Sequence of chain 8.C:
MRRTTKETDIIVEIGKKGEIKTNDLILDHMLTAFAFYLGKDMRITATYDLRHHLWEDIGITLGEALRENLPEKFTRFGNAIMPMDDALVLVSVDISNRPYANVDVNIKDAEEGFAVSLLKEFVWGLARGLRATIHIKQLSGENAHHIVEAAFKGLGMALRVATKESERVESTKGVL

Sequence of chain 1.B:
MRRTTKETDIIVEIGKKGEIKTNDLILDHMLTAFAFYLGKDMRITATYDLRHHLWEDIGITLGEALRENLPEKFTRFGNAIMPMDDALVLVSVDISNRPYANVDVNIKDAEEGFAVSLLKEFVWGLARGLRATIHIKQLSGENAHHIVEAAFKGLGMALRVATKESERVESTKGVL

Sequence of chain 4.C:
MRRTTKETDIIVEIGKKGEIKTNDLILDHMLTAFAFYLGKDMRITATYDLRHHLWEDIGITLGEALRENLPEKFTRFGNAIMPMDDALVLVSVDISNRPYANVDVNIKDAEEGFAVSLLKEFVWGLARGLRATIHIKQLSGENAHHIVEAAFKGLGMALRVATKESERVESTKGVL

The protein below binds the small molecule below.
Small molecule (SMILES): O=P(O)(O)C[C@H](O)Cn1cncn1

Binding-site contacts:
Ligand atom C3 contacts residue MN1 of chain 4.K at 3.2 Å.
Ligand atom O12 contacts residue SER171 of chain 4.C at 2.6 Å (h-bond).
Ligand atom N1 contacts residue HIS145 of chain 1.B at 3.2 Å (h-bond).
Ligand atom C8 contacts residue GLU7 of chain 8.C at 3.6 Å.
Ligand atom O10 contacts residue ARG98 of chain 4.C at 3.1 Å (salt-bridge).
Ligand atom N4 contacts residue MN1 of chain 4.K at 2.3 Å.
Ligand atom P9 contacts residue ARG76 of chain 4.C at 3.7 Å.
Ligand atom C5 contacts residue HIS52 of chain 8.C at 3.2 Å.
Ligand atom O11 contacts residue ARG98 of chain 4.C at 2.8 Å (salt-bridge).
Ligand atom C5 contacts residue MN1 of chain 4.K at 3.3 Å.
Ligand atom C5 contacts residue MN1 of chain 4.J at 3.2 Å.
Ligand atom N4 contacts residue HIS52 of chain 8.C at 3.0 Å (h-bond).
Ligand atom C6 contacts residue MN1 of chain 4.J at 3.6 Å.
Ligand atom C7 contacts residue GLU149 of chain 1.B at 3.1 Å.
Ligand atom C5 contacts residue HIS145 of chain 1.B at 3.2 Å.
Ligand atom O13 contacts residue HIS53 of chain 8.C at 3.3 Å (h-bond).
Ligand atom N4 contacts residue MET84 of chain 1.B at 3.5 Å.
Ligand atom N1 contacts residue MET84 of chain 1.B at 3.3 Å.
Ligand atom O13 contacts residue GLU149 of chain 1.B at 2.8 Å (salt-bridge).
Ligand atom O11 contacts residue LYS173 of chain 4.C at 2.7 Å (salt-bridge).
Ligand atom C3 contacts residue MET84 of chain 1.B at 3.5 Å (hydrophobic).
Ligand atom O13 contacts residue GLU7 of chain 8.C at 2.9 Å (salt-bridge).
Ligand atom N4 contacts residue GLU56 of chain 8.C at 3.0 Å (salt-bridge).
Ligand atom N1 contacts residue GLU149 of chain 1.B at 3.3 Å (salt-bridge).
Ligand atom O10 contacts residue LYS153 of chain 1.B at 2.7 Å (salt-bridge).
Ligand atom C5 contacts residue MET84 of chain 1.B at 3.4 Å (hydrophobic).
Ligand atom O10 contacts residue ARG76 of chain 4.C at 3.0 Å (salt-bridge).
Ligand atom O13 contacts residue HIS29 of chain 1.B at 3.0 Å (h-bond).
Ligand atom C6 contacts residue GLU7 of chain 8.C at 3.6 Å.
Ligand atom C7 contacts residue GLU7 of chain 8.C at 3.5 Å.
Ligand atom N2 contacts residue MN1 of chain 4.J at 3.3 Å.
Ligand atom C8 contacts residue GLU149 of chain 1.B at 3.7 Å.
Ligand atom N1 contacts residue MN1 of chain 4.J at 2.3 Å.
Ligand atom C3 contacts residue GLU56 of chain 8.C at 3.4 Å.
Ligand atom N2 contacts residue MET84 of chain 1.B at 3.3 Å.
Ligand atom N1 contacts residue HIS53 of chain 8.C at 3.1 Å (h-bond).
Ligand atom C7 contacts residue MN1 of chain 4.J at 3.3 Å.
Ligand atom O13 contacts residue MN1 of chain 4.J at 2.2 Å.
Ligand atom N4 contacts residue HIS146 of chain 1.B at 3.4 Å (h-bond).
Ligand atom O12 contacts residue ARG76 of chain 4.C at 2.7 Å (salt-bridge).